Binding-site contacts:
Ligand atom C7 contacts residue ASP170 of chain 1.A at 4.1 Å.
Ligand atom C contacts residue NA1 of chain 1.I at 4.2 Å.
Ligand atom C9 contacts residue ASP208 of chain 1.A at 3.4 Å.
Ligand atom N1 contacts residue ASP208 of chain 1.A at 2.7 Å.
Ligand atom C6 contacts residue ASP208 of chain 1.A at 4.4 Å.
Ligand atom N1 contacts residue SER204 of chain 1.A at 3.3 Å (h-bond).
Ligand atom C1 contacts residue DMS1 of chain 1.E at 3.9 Å.
Ligand atom C9 contacts residue PHE205 of chain 1.A at 3.3 Å (hydrophobic).
Ligand atom C contacts residue PG41 of chain 1.H at 3.5 Å.
Ligand atom C4 contacts residue ASP208 of chain 1.A at 2.4 Å.
Ligand atom C4 contacts residue ILE99 of chain 1.A at 4.3 Å (hydrophobic).
Ligand atom C5 contacts residue SER204 of chain 1.A at 3.8 Å.
Ligand atom C2 contacts residue ASP104 of chain 1.A at 3.7 Å.
Ligand atom C5 contacts residue ASP208 of chain 1.A at 3.0 Å.
Ligand atom C contacts residue ASP104 of chain 1.A at 4.4 Å.
Ligand atom C8 contacts residue PHE205 of chain 1.A at 3.2 Å (hydrophobic).
Ligand atom S contacts residue DMS1 of chain 1.E at 3.5 Å.
Ligand atom C9 contacts residue SER204 of chain 1.A at 2.8 Å.
Ligand atom C2 contacts residue DMS1 of chain 1.E at 3.4 Å.
Ligand atom S contacts residue ALA105 of chain 1.A at 4.2 Å.
Ligand atom N1 contacts residue PHE205 of chain 1.A at 4.5 Å.
Ligand atom C contacts residue DMS1 of chain 1.E at 4.1 Å.
Ligand atom C1 contacts residue ASP104 of chain 1.A at 4.0 Å.
Ligand atom C6 contacts residue SER204 of chain 1.A at 4.0 Å.
Ligand atom N1 contacts residue ILE211 of chain 1.A at 4.2 Å.
Ligand atom C7 contacts residue SER204 of chain 1.A at 3.3 Å.
Ligand atom S contacts residue THR312 of chain 1.A at 4.2 Å.
Ligand atom C8 contacts residue SER204 of chain 1.A at 3.0 Å.
Ligand atom C3 contacts residue ASP208 of chain 1.A at 3.8 Å.
Ligand atom C2 contacts residue THR312 of chain 1.A at 3.5 Å.
Ligand atom C7 contacts residue PHE205 of chain 1.A at 4.3 Å (hydrophobic).
Ligand atom S contacts residue ASP104 of chain 1.A at 3.6 Å.

This protein binds this small molecule.
Small molecule (SMILES): Cc1csc(Cc2ccccn2)n1

Sequence of chain 1.A:
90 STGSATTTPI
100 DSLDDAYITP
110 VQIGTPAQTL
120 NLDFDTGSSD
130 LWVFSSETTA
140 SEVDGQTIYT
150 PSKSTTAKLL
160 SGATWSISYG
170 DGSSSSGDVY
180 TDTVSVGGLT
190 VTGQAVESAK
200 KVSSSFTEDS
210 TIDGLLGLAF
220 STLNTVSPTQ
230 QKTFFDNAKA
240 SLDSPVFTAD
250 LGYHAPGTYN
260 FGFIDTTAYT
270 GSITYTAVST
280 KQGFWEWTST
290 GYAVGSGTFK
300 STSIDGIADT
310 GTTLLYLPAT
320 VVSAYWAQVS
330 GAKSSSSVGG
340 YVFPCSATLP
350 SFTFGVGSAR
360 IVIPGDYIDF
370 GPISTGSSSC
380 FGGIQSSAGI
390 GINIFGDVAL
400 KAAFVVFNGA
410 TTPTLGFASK